Sequence of chain 1.D:
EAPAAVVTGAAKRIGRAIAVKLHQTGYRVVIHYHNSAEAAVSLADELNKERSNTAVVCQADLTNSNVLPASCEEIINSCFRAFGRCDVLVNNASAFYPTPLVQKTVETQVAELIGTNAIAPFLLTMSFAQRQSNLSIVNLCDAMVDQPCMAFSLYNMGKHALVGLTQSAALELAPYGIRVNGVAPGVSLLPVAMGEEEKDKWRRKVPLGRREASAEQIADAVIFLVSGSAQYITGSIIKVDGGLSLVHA

This protein binds this small molecule.
Small molecule (SMILES): Nc1nc(=O)c2c(CCc3ccc(C(=O)N[C@@H](CCC(=O)O)C(=O)O)cc3)c[nH]c2[nH]1

Binding-site contacts:
Ligand atom C26 contacts residue PRO119 of chain 1.D at 3.5 Å (hydrophobic).
Ligand atom O28 contacts residue PRO119 of chain 1.D at 3.7 Å.
Ligand atom C10 contacts residue NAP1 of chain 1.L at 3.2 Å.
Ligand atom N18 contacts residue TYR194 of chain 1.D at 3.5 Å (h-bond).
Ligand atom N11 contacts residue PHE117 of chain 1.D at 3.5 Å.
Ligand atom C17 contacts residue NAP1 of chain 1.L at 3.4 Å.
Ligand atom C14 contacts residue NAP1 of chain 1.L at 3.5 Å.
Ligand atom C2 contacts residue TRP241 of chain 1.D at 3.7 Å (hydrophobic).
Ligand atom O15 contacts residue ARG34 of chain 1.D at 3.3 Å (salt-bridge).
Ligand atom C6 contacts residue PRO230 of chain 1.D at 3.5 Å (hydrophobic).
Ligand atom C5 contacts residue MET233 of chain 1.D at 3.5 Å (hydrophobic).
Ligand atom N19 contacts residue SER115 of chain 1.D at 2.9 Å (h-bond).
Ligand atom N19 contacts residue PHE117 of chain 1.D at 3.5 Å.
Ligand atom C6 contacts residue PHE117 of chain 1.D at 3.4 Å (hydrophobic).
Ligand atom N11 contacts residue NAP1 of chain 1.L at 3.5 Å.
Ligand atom O15 contacts residue PRO230 of chain 1.D at 3.6 Å.
Ligand atom O27 contacts residue PRO119 of chain 1.D at 3.5 Å.
Ligand atom C10 contacts residue PHE117 of chain 1.D at 3.7 Å (hydrophobic).
Ligand atom C9 contacts residue NAP1 of chain 1.L at 3.5 Å.
Ligand atom C17 contacts residue PHE117 of chain 1.D at 3.5 Å (hydrophobic).
Ligand atom O28 contacts residue PHE191 of chain 1.D at 3.5 Å.
Ligand atom N11 contacts residue TYR194 of chain 1.D at 3.0 Å (h-bond).
Ligand atom C12 contacts residue NAP1 of chain 1.L at 3.7 Å.
Ligand atom C8 contacts residue NAP1 of chain 1.L at 3.4 Å.
Ligand atom N18 contacts residue PHE117 of chain 1.D at 3.5 Å.
Ligand atom C14 contacts residue PHE117 of chain 1.D at 3.8 Å (hydrophobic).
Ligand atom C12 contacts residue TYR194 of chain 1.D at 3.6 Å (hydrophobic).
Ligand atom C3 contacts residue TRP241 of chain 1.D at 3.5 Å (hydrophobic).
Ligand atom C5 contacts residue PHE117 of chain 1.D at 3.5 Å (hydrophobic).
Ligand atom C12 contacts residue PHE117 of chain 1.D at 3.5 Å (hydrophobic).
Ligand atom N19 contacts residue NAP1 of chain 1.L at 3.0 Å (h-bond).
Ligand atom C4 contacts residue MET233 of chain 1.D at 3.8 Å (hydrophobic).
Ligand atom N18 contacts residue NAP1 of chain 1.L at 2.8 Å (h-bond).
Ligand atom C24 contacts residue PHE191 of chain 1.D at 3.7 Å (hydrophobic).
Ligand atom C13 contacts residue NAP1 of chain 1.L at 3.6 Å.
Ligand atom C6 contacts residue MET233 of chain 1.D at 3.7 Å (hydrophobic).
Ligand atom C9 contacts residue PHE117 of chain 1.D at 3.7 Å (hydrophobic).
Ligand atom O15 contacts residue NAP1 of chain 1.L at 3.4 Å (h-bond).
Ligand atom C25 contacts residue PRO119 of chain 1.D at 3.6 Å (hydrophobic).
Ligand atom N16 contacts residue NAP1 of chain 1.L at 2.8 Å (h-bond).